Sequence of chain 8.A:
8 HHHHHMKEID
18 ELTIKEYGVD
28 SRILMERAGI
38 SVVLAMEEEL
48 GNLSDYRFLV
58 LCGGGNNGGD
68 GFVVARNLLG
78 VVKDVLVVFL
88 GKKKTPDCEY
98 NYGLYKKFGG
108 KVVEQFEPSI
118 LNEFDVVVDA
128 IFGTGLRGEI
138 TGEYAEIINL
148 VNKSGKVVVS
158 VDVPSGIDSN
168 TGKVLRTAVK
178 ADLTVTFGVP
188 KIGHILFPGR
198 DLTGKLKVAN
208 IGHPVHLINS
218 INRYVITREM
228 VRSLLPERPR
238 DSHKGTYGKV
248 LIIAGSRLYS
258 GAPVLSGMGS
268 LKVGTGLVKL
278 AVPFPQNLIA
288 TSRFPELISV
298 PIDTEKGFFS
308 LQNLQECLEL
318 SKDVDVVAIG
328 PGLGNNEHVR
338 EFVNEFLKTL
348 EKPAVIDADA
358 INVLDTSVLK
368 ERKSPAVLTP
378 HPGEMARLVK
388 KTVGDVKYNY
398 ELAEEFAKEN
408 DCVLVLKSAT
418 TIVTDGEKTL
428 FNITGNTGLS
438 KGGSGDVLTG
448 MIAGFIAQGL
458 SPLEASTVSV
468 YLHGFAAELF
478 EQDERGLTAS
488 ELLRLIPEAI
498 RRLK

Binding-site contacts:
Ligand atom CH2 contacts residue ILE37 of chain 3.A at 3.8 Å (hydrophobic).
Ligand atom CA contacts residue VAL205 of chain 8.A at 3.2 Å (hydrophobic).
Ligand atom O contacts residue VAL205 of chain 8.A at 2.9 Å (h-bond).
Ligand atom O contacts residue ALA206 of chain 8.A at 3.2 Å.
Ligand atom N contacts residue GLU44 of chain 3.A at 2.9 Å (salt-bridge).
Ligand atom O contacts residue ASN207 of chain 8.A at 3.2 Å (h-bond).
Ligand atom C contacts residue ASN49 of chain 3.A at 3.5 Å.
Ligand atom CA contacts residue GLU44 of chain 3.A at 3.8 Å.
Ligand atom CZ contacts residue SER38 of chain 8.A at 3.4 Å.
Ligand atom CE2 contacts residue VAL40 of chain 3.A at 3.7 Å (hydrophobic).
Ligand atom CE2 contacts residue ASN207 of chain 8.A at 3.5 Å.
Ligand atom CE3 contacts residue LEU41 of chain 3.A at 3.8 Å (hydrophobic).
Ligand atom C contacts residue LEU203 of chain 8.A at 3.7 Å (hydrophobic).
Ligand atom O contacts residue GLU44 of chain 3.A at 3.8 Å.
Ligand atom CG contacts residue VAL40 of chain 3.A at 3.6 Å (hydrophobic).
Ligand atom CD1 contacts residue ASN207 of chain 8.A at 3.4 Å.
Ligand atom CD2 contacts residue LEU41 of chain 8.A at 3.7 Å (hydrophobic).
Ligand atom C contacts residue VAL205 of chain 8.A at 3.5 Å (hydrophobic).
Ligand atom CH2 contacts residue ARG34 of chain 8.A at 3.5 Å.
Ligand atom CD2 contacts residue VAL40 of chain 3.A at 3.5 Å (hydrophobic).
Ligand atom CA contacts residue VAL205 of chain 8.A at 3.8 Å (hydrophobic).
Ligand atom CZ2 contacts residue ARG34 of chain 8.A at 3.5 Å.
Ligand atom CZ2 contacts residue ASN207 of chain 8.A at 3.7 Å.
Ligand atom O contacts residue ASN49 of chain 3.A at 2.8 Å (h-bond).
Ligand atom C contacts residue GLU44 of chain 3.A at 3.1 Å.
Ligand atom CZ contacts residue ALA42 of chain 8.A at 3.6 Å (hydrophobic).
Ligand atom NE1 contacts residue ASN207 of chain 8.A at 3.5 Å (h-bond).
Ligand atom CZ2 contacts residue ASN74 of chain 3.A at 3.6 Å.
Ligand atom CD2 contacts residue GLU45 of chain 8.A at 3.3 Å.
Ligand atom CB contacts residue GLU44 of chain 3.A at 3.0 Å.
Ligand atom CD1 contacts residue ASN74 of chain 3.A at 3.7 Å.
Ligand atom N contacts residue GLU44 of chain 3.A at 3.0 Å (salt-bridge).
Ligand atom O contacts residue ASN207 of chain 8.A at 2.8 Å (h-bond).
Ligand atom CB contacts residue GLU44 of chain 3.A at 3.5 Å.
Ligand atom O contacts residue VAL205 of chain 8.A at 3.6 Å (h-bond).
Ligand atom NE1 contacts residue ASN74 of chain 3.A at 3.0 Å (h-bond).
Ligand atom N contacts residue VAL205 of chain 8.A at 2.8 Å (h-bond).
Ligand atom CE2 contacts residue GLU45 of chain 8.A at 3.4 Å.
Ligand atom CA contacts residue GLU44 of chain 3.A at 3.3 Å.
Ligand atom O contacts residue LYS204 of chain 8.A at 3.8 Å.

A small-molecule ligand and the protein it binds are described below.
Small molecule (SMILES): CC(C)C[C@H](NC(=O)[C@H](CC1=CN=C2C=CC=CC12)NC(=O)[C@H](C)NC(=O)[C@@H]1CCCN1C(=O)[C@H](C)N)C(=O)N[C@@H](Cc1ccccc1)C(=O)N[C@@H](CCC(=O)O)C(=O)N[C@@H](C)C=O

Sequence of chain 3.A:
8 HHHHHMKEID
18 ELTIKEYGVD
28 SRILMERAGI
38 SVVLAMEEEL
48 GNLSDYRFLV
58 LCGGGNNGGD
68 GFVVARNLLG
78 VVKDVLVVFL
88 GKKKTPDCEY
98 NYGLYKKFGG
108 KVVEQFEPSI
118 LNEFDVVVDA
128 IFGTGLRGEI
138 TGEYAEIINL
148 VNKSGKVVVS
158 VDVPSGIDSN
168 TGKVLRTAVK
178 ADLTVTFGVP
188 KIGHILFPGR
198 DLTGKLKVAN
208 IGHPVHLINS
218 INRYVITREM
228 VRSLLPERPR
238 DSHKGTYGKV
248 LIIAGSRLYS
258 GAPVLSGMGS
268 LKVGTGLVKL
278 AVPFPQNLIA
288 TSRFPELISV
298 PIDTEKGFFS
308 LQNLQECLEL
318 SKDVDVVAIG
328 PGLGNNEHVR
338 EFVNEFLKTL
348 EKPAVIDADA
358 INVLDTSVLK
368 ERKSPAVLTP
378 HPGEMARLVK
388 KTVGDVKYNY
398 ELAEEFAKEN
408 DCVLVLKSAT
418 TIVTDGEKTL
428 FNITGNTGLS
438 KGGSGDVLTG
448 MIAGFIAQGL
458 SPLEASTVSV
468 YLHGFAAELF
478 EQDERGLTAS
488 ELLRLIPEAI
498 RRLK